Binding-site contacts:
Ligand atom C2 contacts residue DG5 of chain 1.E at 3.3 Å.
Ligand atom N2 contacts residue DC4 of chain 1.E at 2.7 Å (h-bond).
Ligand atom O4 contacts residue DA8 of chain 1.E at 2.9 Å (h-bond).
Ligand atom O6 contacts residue DTP1 of chain 1.I at 3.2 Å (h-bond).
Ligand atom N1 contacts residue DC4 of chain 1.E at 2.9 Å (h-bond).
Ligand atom N4 contacts residue DC4 of chain 1.E at 3.5 Å (h-bond).
Ligand atom C6 contacts residue DTP1 of chain 1.I at 3.3 Å.
Ligand atom C2 contacts residue DC10 of chain 1.E at 3.4 Å.
Ligand atom N2 contacts residue DC10 of chain 1.E at 2.6 Å (h-bond).
Ligand atom N1 contacts residue DC9 of chain 1.E at 3.0 Å (h-bond).
Ligand atom O6 contacts residue DC9 of chain 1.E at 3.0 Å (h-bond).
Ligand atom O6 contacts residue DA8 of chain 1.E at 3.4 Å (h-bond).
Ligand atom O6 contacts residue DC10 of chain 1.E at 2.5 Å (h-bond).
Ligand atom O2 contacts residue DA8 of chain 1.E at 3.3 Å (h-bond).
Ligand atom C2 contacts residue DC6 of chain 1.E at 3.4 Å.
Ligand atom N1 contacts residue DC10 of chain 1.E at 2.6 Å (h-bond).
Ligand atom N3 contacts residue ARG288 of chain 1.D at 3.1 Å (salt-bridge).
Ligand atom C2 contacts residue DA8 of chain 1.E at 3.4 Å.
Ligand atom C2 contacts residue DG5 of chain 1.E at 3.3 Å.
Ligand atom N3 contacts residue DA8 of chain 1.E at 2.7 Å (h-bond).
Ligand atom N2 contacts residue 5IU7 of chain 1.E at 3.4 Å (h-bond).
Ligand atom N2 contacts residue DG5 of chain 1.E at 3.5 Å (h-bond).
Ligand atom N6 contacts residue 5IU7 of chain 1.E at 3.0 Å (h-bond).
Ligand atom N1 contacts residue 5IU7 of chain 1.E at 2.9 Å (h-bond).
Ligand atom C2 contacts residue DA8 of chain 1.E at 3.3 Å.
Ligand atom N1 contacts residue DA8 of chain 1.E at 3.4 Å.
Ligand atom C4 contacts residue DG5 of chain 1.E at 3.4 Å.
Ligand atom C2' contacts residue DTP1 of chain 1.I at 3.3 Å.
Ligand atom N3 contacts residue DG5 of chain 1.E at 2.6 Å (h-bond).
Ligand atom N4 contacts residue DG5 of chain 1.E at 2.7 Å (h-bond).
Ligand atom N1 contacts residue DG5 of chain 1.E at 3.5 Å (h-bond).
Ligand atom N2 contacts residue DC6 of chain 1.E at 2.7 Å (h-bond).
Ligand atom O2 contacts residue DG5 of chain 1.E at 2.6 Å (h-bond).
Ligand atom C6 contacts residue DC10 of chain 1.E at 3.2 Å.
Ligand atom C3' contacts residue ASP280 of chain 1.D at 3.4 Å.
Ligand atom N1 contacts residue DTP1 of chain 1.I at 3.4 Å (h-bond).
Ligand atom N1 contacts residue DC6 of chain 1.E at 2.9 Å (h-bond).
Ligand atom N2 contacts residue DC9 of chain 1.E at 2.9 Å (h-bond).
Ligand atom O6 contacts residue DC6 of chain 1.E at 3.1 Å (h-bond).
Ligand atom O6 contacts residue DC4 of chain 1.E at 3.1 Å (h-bond).

Sequence of chain 1.D:
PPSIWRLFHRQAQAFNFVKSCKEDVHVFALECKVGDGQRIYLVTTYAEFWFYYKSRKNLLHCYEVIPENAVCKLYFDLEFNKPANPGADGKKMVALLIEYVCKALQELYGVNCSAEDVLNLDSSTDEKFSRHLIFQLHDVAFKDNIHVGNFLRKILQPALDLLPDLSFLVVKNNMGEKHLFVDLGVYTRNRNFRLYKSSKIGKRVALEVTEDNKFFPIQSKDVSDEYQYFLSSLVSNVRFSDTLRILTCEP

The protein below binds the small molecule below.
Small molecule (SMILES): Cc1cn([C@H]2C[C@H](O[P](=O)(O)OC[C@H]3O[C@@H](n4cnc5c(N)ncnc54)C[C@@H]3O[P](=O)(O)OC[C@H]3O[C@@H](n4cnc5c(=O)nc(N)[nH]c54)C[C@@H]3O[P](=O)(O)OC[C@H]3O[C@@H](n4ccc(N)nc4=O)C[C@@H]3O[P](=O)(O)OC[C@@H]3CC[C@H](n4cnc5c(=O)[nH]c(N)nc54)O3)[C@@H](CO[P](=O)(O)O[C@H]3C[C@H](n4cnc5c(=O)nc(N)[nH]c54)O[C@@H]3CO[P](=O)(O)O[C@H]3C[C@H](n4cnc5c(=O)nc(N)[nH]c54)O[C@@H]3COP(=O)=O)O2)c(=O)[nH]c1=O